This protein binds this small molecule.
Small molecule (SMILES): CC(=O)N[C@H]1[C@H](O[C@H]2[C@H](O)[C@@H](NC(C)=O)CO[C@@H]2CO)O[C@H](CO)[C@@H](O)[C@@H]1O

Binding-site contacts:
Ligand atom O6 contacts residue ASN287 of chain 1.E at 4.3 Å.
Ligand atom C8 contacts residue ASN287 of chain 1.E at 4.3 Å.
Ligand atom C2 contacts residue ASN287 of chain 1.E at 2.5 Å.
Ligand atom C7 contacts residue ASN287 of chain 1.E at 3.5 Å.
Ligand atom C8 contacts residue ASP276 of chain 1.E at 3.5 Å.
Ligand atom N2 contacts residue ASN287 of chain 1.E at 3.0 Å (h-bond).
Ligand atom C3 contacts residue ASN287 of chain 1.E at 3.8 Å.
Ligand atom O5 contacts residue ASN287 of chain 1.E at 2.3 Å (h-bond).
Ligand atom O7 contacts residue ASN287 of chain 1.E at 3.8 Å.
Ligand atom C4 contacts residue ASN287 of chain 1.E at 4.3 Å.
Ligand atom C1 contacts residue ASN287 of chain 1.E at 1.4 Å.
Ligand atom C5 contacts residue ASN287 of chain 1.E at 3.6 Å.

Sequence of chain 1.E:
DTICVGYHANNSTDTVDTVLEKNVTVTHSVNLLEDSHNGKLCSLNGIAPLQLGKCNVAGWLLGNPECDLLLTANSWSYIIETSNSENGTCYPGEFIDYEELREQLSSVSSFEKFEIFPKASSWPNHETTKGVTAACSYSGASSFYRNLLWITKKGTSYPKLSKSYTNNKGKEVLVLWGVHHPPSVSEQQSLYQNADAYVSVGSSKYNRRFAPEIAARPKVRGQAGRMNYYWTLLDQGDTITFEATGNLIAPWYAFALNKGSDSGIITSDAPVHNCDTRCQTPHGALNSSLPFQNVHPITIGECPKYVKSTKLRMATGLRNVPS